A small-molecule ligand and the protein it binds are described below.
Small molecule (SMILES): COCCO

Sequence of chain 1.D:
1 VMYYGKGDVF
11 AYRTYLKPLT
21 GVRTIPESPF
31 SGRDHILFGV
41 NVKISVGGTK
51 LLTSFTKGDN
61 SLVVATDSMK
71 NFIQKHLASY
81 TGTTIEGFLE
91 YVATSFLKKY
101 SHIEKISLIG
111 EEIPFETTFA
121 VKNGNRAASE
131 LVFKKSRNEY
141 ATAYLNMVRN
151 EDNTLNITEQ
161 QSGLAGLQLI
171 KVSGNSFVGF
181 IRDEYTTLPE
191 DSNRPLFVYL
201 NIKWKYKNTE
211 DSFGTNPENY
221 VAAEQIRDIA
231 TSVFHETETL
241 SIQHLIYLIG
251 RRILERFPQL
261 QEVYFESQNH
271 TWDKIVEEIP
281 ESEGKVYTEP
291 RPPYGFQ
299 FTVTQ

Binding-site contacts:
Ligand atom C1 contacts residue GLN268 of chain 1.C at 3.7 Å.
Ligand atom C2 contacts residue LYS43 of chain 1.D at 4.3 Å.
Ligand atom C2 contacts residue PHE296 of chain 1.C at 4.0 Å (hydrophobic).
Ligand atom O1 contacts residue GLN268 of chain 1.C at 3.9 Å.
Ligand atom O1 contacts residue TYR294 of chain 1.C at 2.8 Å (h-bond).
Ligand atom O2 contacts residue OCS298 of chain 1.C at 3.3 Å (h-bond).
Ligand atom O1 contacts residue LYS43 of chain 1.D at 4.3 Å.
Ligand atom C3 contacts residue GLU266 of chain 1.C at 4.4 Å.
Ligand atom C1 contacts residue TYR294 of chain 1.C at 3.9 Å (hydrophobic).
Ligand atom C1 contacts residue PHE296 of chain 1.C at 4.2 Å (hydrophobic).
Ligand atom C3 contacts residue OCS298 of chain 1.C at 3.0 Å.
Ligand atom C3 contacts residue PHE296 of chain 1.C at 4.2 Å (hydrophobic).
Ligand atom O2 contacts residue PHE296 of chain 1.C at 3.8 Å.

Sequence of chain 1.C:
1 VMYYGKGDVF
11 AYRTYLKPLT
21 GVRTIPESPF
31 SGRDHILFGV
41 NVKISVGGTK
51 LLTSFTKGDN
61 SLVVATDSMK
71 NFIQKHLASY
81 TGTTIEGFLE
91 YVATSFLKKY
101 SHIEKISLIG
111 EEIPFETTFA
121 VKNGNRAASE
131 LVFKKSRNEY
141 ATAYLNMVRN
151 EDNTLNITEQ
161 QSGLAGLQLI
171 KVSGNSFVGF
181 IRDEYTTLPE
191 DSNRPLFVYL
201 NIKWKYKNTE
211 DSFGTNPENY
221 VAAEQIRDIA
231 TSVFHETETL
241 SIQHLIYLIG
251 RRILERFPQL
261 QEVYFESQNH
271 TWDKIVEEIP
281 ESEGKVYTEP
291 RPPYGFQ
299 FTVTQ